Sequence of chain 2.A:
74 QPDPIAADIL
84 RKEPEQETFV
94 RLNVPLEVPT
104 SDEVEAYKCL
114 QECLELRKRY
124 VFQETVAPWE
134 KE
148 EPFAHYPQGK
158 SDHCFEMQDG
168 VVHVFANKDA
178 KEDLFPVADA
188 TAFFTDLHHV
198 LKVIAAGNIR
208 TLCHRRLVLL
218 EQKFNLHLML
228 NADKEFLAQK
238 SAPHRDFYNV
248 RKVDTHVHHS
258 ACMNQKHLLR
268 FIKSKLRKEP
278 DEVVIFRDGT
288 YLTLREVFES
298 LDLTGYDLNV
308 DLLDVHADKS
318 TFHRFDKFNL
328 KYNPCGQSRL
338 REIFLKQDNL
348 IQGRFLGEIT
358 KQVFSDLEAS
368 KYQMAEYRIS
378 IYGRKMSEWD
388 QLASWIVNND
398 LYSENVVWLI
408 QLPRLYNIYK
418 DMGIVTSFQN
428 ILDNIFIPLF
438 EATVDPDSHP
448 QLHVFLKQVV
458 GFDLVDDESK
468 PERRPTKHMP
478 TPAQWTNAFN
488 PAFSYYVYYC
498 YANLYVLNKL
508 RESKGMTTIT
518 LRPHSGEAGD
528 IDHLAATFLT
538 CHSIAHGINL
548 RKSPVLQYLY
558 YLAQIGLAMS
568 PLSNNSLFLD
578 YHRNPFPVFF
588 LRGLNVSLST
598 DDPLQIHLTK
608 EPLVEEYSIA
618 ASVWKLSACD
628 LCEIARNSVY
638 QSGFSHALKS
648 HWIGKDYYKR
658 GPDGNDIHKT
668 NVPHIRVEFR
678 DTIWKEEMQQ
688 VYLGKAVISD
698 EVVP

Binding-site contacts:
Ligand atom C9 contacts residue ZN1 of chain 2.B at 3.3 Å.
Ligand atom O3P contacts residue ASP599 of chain 2.A at 2.9 Å (salt-bridge).
Ligand atom C9 contacts residue ASP598 of chain 2.A at 2.9 Å.
Ligand atom N4 contacts residue ZN1 of chain 2.B at 2.6 Å.
Ligand atom O8 contacts residue HIS543 of chain 2.A at 3.1 Å (h-bond).
Ligand atom C3S contacts residue LYS324 of chain 2.A at 3.3 Å.
Ligand atom N4 contacts residue TYR329 of chain 2.A at 2.6 Å (h-bond).
Ligand atom O8 contacts residue HIS521 of chain 2.A at 2.6 Å (h-bond).
Ligand atom C1S contacts residue ASP599 of chain 2.A at 3.2 Å.
Ligand atom N3 contacts residue ASP599 of chain 2.A at 3.3 Å (salt-bridge).
Ligand atom C5 contacts residue TYR329 of chain 2.A at 2.8 Å (hydrophobic).
Ligand atom O3P contacts residue GLN602 of chain 2.A at 3.3 Å.
Ligand atom O4S contacts residue ASP599 of chain 2.A at 2.6 Å (salt-bridge).
Ligand atom C8 contacts residue ZN1 of chain 2.B at 3.1 Å.
Ligand atom C10 contacts residue ASP598 of chain 2.A at 3.2 Å.
Ligand atom C5S contacts residue LYS324 of chain 2.A at 3.2 Å.
Ligand atom O3S contacts residue LYS324 of chain 2.A at 3.0 Å (salt-bridge).
Ligand atom O3S contacts residue LYS328 of chain 2.A at 2.2 Å.
Ligand atom O3S contacts residue PHE325 of chain 2.A at 3.4 Å (h-bond).
Ligand atom C8 contacts residue ASP598 of chain 2.A at 3.2 Å.
Ligand atom O8 contacts residue ASP598 of chain 2.A at 2.7 Å (salt-bridge).
Ligand atom N6 contacts residue GLU524 of chain 2.A at 3.3 Å (salt-bridge).
Ligand atom C5 contacts residue HIS521 of chain 2.A at 3.0 Å.
Ligand atom C4S contacts residue LYS328 of chain 2.A at 3.2 Å.
Ligand atom C2 contacts residue LYS324 of chain 2.A at 3.0 Å.
Ligand atom C2 contacts residue ASP599 of chain 2.A at 2.8 Å.
Ligand atom N1 contacts residue ASP598 of chain 2.A at 2.5 Å (salt-bridge).
Ligand atom C3S contacts residue LYS328 of chain 2.A at 3.2 Å.
Ligand atom O8 contacts residue ZN1 of chain 2.B at 1.8 Å.
Ligand atom N4 contacts residue HIS255 of chain 2.A at 2.9 Å (h-bond).
Ligand atom O2S contacts residue TYR329 of chain 2.A at 2.4 Å.
Ligand atom O8 contacts residue HIS253 of chain 2.A at 3.2 Å (h-bond).
Ligand atom C8 contacts residue GLU524 of chain 2.A at 3.3 Å.
Ligand atom C5 contacts residue ZN1 of chain 2.B at 3.2 Å.
Ligand atom N4 contacts residue HIS521 of chain 2.A at 3.2 Å (h-bond).
Ligand atom C10 contacts residue ZN1 of chain 2.B at 3.0 Å.
Ligand atom C5S contacts residue ASP599 of chain 2.A at 2.8 Å.
Ligand atom O1P contacts residue GLN602 of chain 2.A at 3.2 Å (h-bond).
Ligand atom C7 contacts residue GLU524 of chain 2.A at 2.7 Å.
Ligand atom N1 contacts residue LYS324 of chain 2.A at 3.1 Å (salt-bridge).

A small-molecule ligand and the protein it binds are described below.
Small molecule (SMILES): O=P(O)(O)OC[C@H]1O[C@@H](n2cnc3c2N=CNC[C@H]3O)[C@H](O)[C@@H]1O

Sequence of chain 4.A:
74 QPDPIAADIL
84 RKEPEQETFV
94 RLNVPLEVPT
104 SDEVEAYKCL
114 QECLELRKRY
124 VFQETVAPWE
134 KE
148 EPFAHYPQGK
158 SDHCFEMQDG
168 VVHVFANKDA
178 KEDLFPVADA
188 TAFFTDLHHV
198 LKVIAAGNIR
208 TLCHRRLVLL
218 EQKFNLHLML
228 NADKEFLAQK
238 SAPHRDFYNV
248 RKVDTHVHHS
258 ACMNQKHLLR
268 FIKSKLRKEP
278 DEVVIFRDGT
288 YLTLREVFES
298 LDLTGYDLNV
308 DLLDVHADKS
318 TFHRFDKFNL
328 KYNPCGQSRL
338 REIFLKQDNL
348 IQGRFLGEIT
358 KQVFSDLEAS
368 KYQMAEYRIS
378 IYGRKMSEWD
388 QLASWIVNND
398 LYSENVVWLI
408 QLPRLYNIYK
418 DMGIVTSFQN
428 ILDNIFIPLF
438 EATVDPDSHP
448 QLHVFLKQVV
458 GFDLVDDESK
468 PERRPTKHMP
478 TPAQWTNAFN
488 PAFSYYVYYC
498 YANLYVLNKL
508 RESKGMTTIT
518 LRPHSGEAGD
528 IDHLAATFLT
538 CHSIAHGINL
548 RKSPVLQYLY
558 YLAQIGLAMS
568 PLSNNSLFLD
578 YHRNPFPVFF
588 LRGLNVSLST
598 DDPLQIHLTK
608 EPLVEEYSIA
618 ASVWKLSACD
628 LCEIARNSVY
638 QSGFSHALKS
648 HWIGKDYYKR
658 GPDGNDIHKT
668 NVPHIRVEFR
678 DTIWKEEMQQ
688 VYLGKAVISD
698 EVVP